Binding-site contacts:
Ligand atom O4 contacts residue THR219 of chain 1.C at 3.7 Å.
Ligand atom C21 contacts residue MET40 of chain 1.C at 3.8 Å (hydrophobic).
Ligand atom C14 contacts residue MET126 of chain 1.C at 3.9 Å (hydrophobic).
Ligand atom O1 contacts residue PHE103 of chain 1.C at 4.0 Å.
Ligand atom C6 contacts residue ALA85 of chain 1.C at 4.0 Å (hydrophobic).
Ligand atom C4 contacts residue MET84 of chain 1.C at 3.7 Å (hydrophobic).
Ligand atom F1 contacts residue PHE103 of chain 1.C at 3.2 Å.
Ligand atom O5 contacts residue ILE227 of chain 1.C at 4.0 Å.
Ligand atom O5 contacts residue THR219 of chain 1.C at 2.8 Å (h-bond).
Ligand atom C12 contacts residue ASN44 of chain 1.C at 3.5 Å.
Ligand atom C5 contacts residue MET84 of chain 1.C at 3.9 Å (hydrophobic).
Ligand atom C6 contacts residue MET84 of chain 1.C at 3.8 Å (hydrophobic).
Ligand atom C11 contacts residue ASN44 of chain 1.C at 3.8 Å.
Ligand atom C21 contacts residue THR219 of chain 1.C at 4.0 Å.
Ligand atom C19 contacts residue GLY47 of chain 1.C at 3.9 Å.
Ligand atom C7 contacts residue MET81 of chain 1.C at 3.7 Å (hydrophobic).
Ligand atom C2 contacts residue GLN50 of chain 1.C at 3.7 Å.
Ligand atom C3 contacts residue GLN50 of chain 1.C at 3.4 Å.
Ligand atom C1 contacts residue LEU43 of chain 1.C at 3.4 Å (hydrophobic).
Ligand atom C2 contacts residue LEU43 of chain 1.C at 3.9 Å (hydrophobic).
Ligand atom O4 contacts residue TYR215 of chain 1.C at 3.7 Å.
Ligand atom C2 contacts residue PHE103 of chain 1.C at 3.8 Å (hydrophobic).
Ligand atom O2 contacts residue LEU43 of chain 1.C at 3.9 Å.
Ligand atom C15 contacts residue MET126 of chain 1.C at 3.7 Å (hydrophobic).
Ligand atom O5 contacts residue PHE229 of chain 1.C at 3.4 Å.
Ligand atom O2 contacts residue LEU233 of chain 1.C at 3.9 Å.
Ligand atom O4 contacts residue CYS216 of chain 1.C at 3.1 Å.
Ligand atom C1 contacts residue GLY47 of chain 1.C at 3.9 Å.
Ligand atom C18 contacts residue ASN44 of chain 1.C at 3.7 Å.
Ligand atom O5 contacts residue ASN44 of chain 1.C at 3.6 Å.
Ligand atom C3 contacts residue PHE103 of chain 1.C at 3.8 Å (hydrophobic).
Ligand atom O2 contacts residue ASN44 of chain 1.C at 3.0 Å (h-bond).
Ligand atom O1 contacts residue GLN50 of chain 1.C at 3.1 Å (h-bond).
Ligand atom C6 contacts residue MET81 of chain 1.C at 3.9 Å (hydrophobic).
Ligand atom O3 contacts residue GLN122 of chain 1.C at 3.1 Å (h-bond).
Ligand atom C22 contacts residue TYR215 of chain 1.C at 4.0 Å (hydrophobic).
Ligand atom O1 contacts residue ARG91 of chain 1.C at 3.3 Å (salt-bridge).
Ligand atom C19 contacts residue TRP80 of chain 1.C at 3.8 Å (hydrophobic).
Ligand atom C22 contacts residue GLN122 of chain 1.C at 3.4 Å.
Ligand atom C22 contacts residue MET126 of chain 1.C at 3.6 Å (hydrophobic).

Sequence of chain 1.C:
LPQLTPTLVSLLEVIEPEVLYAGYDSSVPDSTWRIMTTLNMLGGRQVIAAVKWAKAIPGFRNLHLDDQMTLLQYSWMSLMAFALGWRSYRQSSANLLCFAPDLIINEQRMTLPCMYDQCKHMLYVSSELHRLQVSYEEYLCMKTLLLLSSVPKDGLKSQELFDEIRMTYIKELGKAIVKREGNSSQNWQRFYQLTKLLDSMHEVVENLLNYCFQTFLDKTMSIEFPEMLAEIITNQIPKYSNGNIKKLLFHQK

A small-molecule ligand and the protein it binds are described below.
Small molecule (SMILES): C[C@@H]1C[C@H]2[C@@H]3CCC4=CC(=O)C=C[C@]4(C)[C@@]3(F)[C@@H](O)C[C@]2(C)[C@@]1(O)C(=O)CO